Binding-site contacts:
Ligand atom C18 contacts residue LEU161 of chain 1.A at 3.4 Å (hydrophobic).
Ligand atom N12 contacts residue VAL171 of chain 1.A at 3.4 Å.
Ligand atom N6 contacts residue LYS55 of chain 1.A at 3.7 Å.
Ligand atom N19 contacts residue VAL171 of chain 1.A at 3.5 Å.
Ligand atom N6 contacts residue MET106 of chain 1.A at 3.3 Å.
Ligand atom C15 contacts residue TYR37 of chain 1.A at 3.7 Å (hydrophobic).
Ligand atom N23 contacts residue LEU161 of chain 1.A at 3.8 Å.
Ligand atom N24 contacts residue GLU107 of chain 1.A at 2.8 Å (salt-bridge).
Ligand atom C18 contacts residue ALA53 of chain 1.A at 3.7 Å (hydrophobic).
Ligand atom C10 contacts residue ASP172 of chain 1.A at 3.7 Å.
Ligand atom C3 contacts residue LYS55 of chain 1.A at 3.3 Å.
Ligand atom N19 contacts residue LEU161 of chain 1.A at 3.8 Å.
Ligand atom N24 contacts residue ALA53 of chain 1.A at 3.4 Å.
Ligand atom N4 contacts residue LEU74 of chain 1.A at 3.7 Å.
Ligand atom C2 contacts residue LYS55 of chain 1.A at 3.6 Å.
Ligand atom C22 contacts residue CYS109 of chain 1.A at 3.3 Å (hydrophobic).
Ligand atom C20 contacts residue LEU161 of chain 1.A at 3.7 Å (hydrophobic).
Ligand atom C8 contacts residue MET106 of chain 1.A at 3.8 Å (hydrophobic).
Ligand atom C14 contacts residue VAL171 of chain 1.A at 3.7 Å (hydrophobic).
Ligand atom N21 contacts residue CYS109 of chain 1.A at 2.8 Å (h-bond).
Ligand atom C1 contacts residue ALA53 of chain 1.A at 3.8 Å (hydrophobic).
Ligand atom C1 contacts residue LYS55 of chain 1.A at 3.9 Å.
Ligand atom C22 contacts residue PHE108 of chain 1.A at 3.7 Å (hydrophobic).
Ligand atom C2 contacts residue MET106 of chain 1.A at 3.1 Å (hydrophobic).
Ligand atom C13 contacts residue MET106 of chain 1.A at 3.7 Å (hydrophobic).
Ligand atom N21 contacts residue PHE108 of chain 1.A at 3.6 Å.
Ligand atom N4 contacts residue LEU104 of chain 1.A at 3.5 Å.
Ligand atom N21 contacts residue ALA53 of chain 1.A at 3.7 Å.
Ligand atom C20 contacts residue GLU107 of chain 1.A at 3.7 Å.
Ligand atom C7 contacts residue MET106 of chain 1.A at 3.1 Å (hydrophobic).
Ligand atom C9 contacts residue VAL40 of chain 1.A at 3.5 Å (hydrophobic).
Ligand atom C11 contacts residue TYR37 of chain 1.A at 3.3 Å (hydrophobic).
Ligand atom N4 contacts residue LYS55 of chain 1.A at 3.6 Å.
Ligand atom C17 contacts residue LEU161 of chain 1.A at 3.5 Å (hydrophobic).
Ligand atom C3 contacts residue LEU104 of chain 1.A at 3.6 Å (hydrophobic).
Ligand atom C20 contacts residue ALA53 of chain 1.A at 3.3 Å (hydrophobic).
Ligand atom N21 contacts residue GLU107 of chain 1.A at 3.8 Å.
Ligand atom C3 contacts residue MET106 of chain 1.A at 3.3 Å (hydrophobic).
Ligand atom N24 contacts residue MET106 of chain 1.A at 3.4 Å (h-bond).
Ligand atom N4 contacts residue MET106 of chain 1.A at 3.4 Å.

Sequence of chain 1.A:
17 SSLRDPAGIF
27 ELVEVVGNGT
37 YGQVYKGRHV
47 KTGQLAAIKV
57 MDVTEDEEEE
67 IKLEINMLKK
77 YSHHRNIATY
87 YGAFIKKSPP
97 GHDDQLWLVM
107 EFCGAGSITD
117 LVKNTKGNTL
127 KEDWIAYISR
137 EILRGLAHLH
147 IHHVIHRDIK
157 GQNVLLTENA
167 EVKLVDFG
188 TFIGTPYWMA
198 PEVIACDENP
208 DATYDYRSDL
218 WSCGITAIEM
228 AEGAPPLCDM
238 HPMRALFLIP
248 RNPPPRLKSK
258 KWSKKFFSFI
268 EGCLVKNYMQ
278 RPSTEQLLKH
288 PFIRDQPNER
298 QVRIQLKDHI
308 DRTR

The protein below binds the small molecule below.
Small molecule (SMILES): Cc1c[nH]nc1[C@H]1CCCN(c2ccc3ncnc(N)c3n2)C1